Sequence of chain 1.B:
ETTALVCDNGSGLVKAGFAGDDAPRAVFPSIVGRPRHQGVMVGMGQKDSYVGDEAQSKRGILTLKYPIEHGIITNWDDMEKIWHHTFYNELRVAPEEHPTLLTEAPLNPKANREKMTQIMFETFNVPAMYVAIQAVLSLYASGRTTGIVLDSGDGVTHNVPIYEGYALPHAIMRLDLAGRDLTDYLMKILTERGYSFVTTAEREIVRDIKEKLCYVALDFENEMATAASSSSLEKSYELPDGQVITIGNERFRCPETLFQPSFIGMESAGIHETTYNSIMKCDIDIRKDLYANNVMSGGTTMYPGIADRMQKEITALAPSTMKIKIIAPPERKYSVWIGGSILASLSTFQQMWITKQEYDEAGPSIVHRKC

Binding-site contacts:
Ligand atom O2 contacts residue LEU18 of chain 1.B at 3.4 Å.
Ligand atom O5 contacts residue ARG212 of chain 1.B at 3.4 Å.
Ligand atom C22 contacts residue GLN61 of chain 1.B at 2.8 Å.
Ligand atom C19 contacts residue GLU209 of chain 1.B at 2.9 Å.
Ligand atom C13 contacts residue TYR71 of chain 1.B at 3.5 Å (hydrophobic).
Ligand atom S1 contacts residue ARG208 of chain 1.B at 3.3 Å.
Ligand atom N1 contacts residue ASP159 of chain 1.B at 3.2 Å (salt-bridge).
Ligand atom C4 contacts residue ARG212 of chain 1.B at 3.2 Å.
Ligand atom C12 contacts residue TYR71 of chain 1.B at 3.5 Å (hydrophobic).
Ligand atom C2 contacts residue ARG212 of chain 1.B at 3.4 Å.
Ligand atom C17 contacts residue GLU209 of chain 1.B at 3.4 Å.
Ligand atom C12 contacts residue PRO34 of chain 1.B at 3.4 Å (hydrophobic).
Ligand atom S1 contacts residue THR188 of chain 1.B at 3.2 Å.
Ligand atom C9 contacts residue GLN61 of chain 1.B at 2.6 Å.
Ligand atom C4 contacts residue GLU209 of chain 1.B at 3.3 Å.
Ligand atom C12 contacts residue ILE36 of chain 1.B at 3.4 Å (hydrophobic).
Ligand atom C11 contacts residue TYR71 of chain 1.B at 3.3 Å (hydrophobic).
Ligand atom C14 contacts residue PRO34 of chain 1.B at 3.5 Å (hydrophobic).
Ligand atom C17 contacts residue TYR71 of chain 1.B at 3.2 Å (hydrophobic).
Ligand atom O5 contacts residue THR188 of chain 1.B at 2.8 Å (h-bond).
Ligand atom O4 contacts residue ARG212 of chain 1.B at 3.4 Å (salt-bridge).
Ligand atom C8 contacts residue PRO34 of chain 1.B at 3.5 Å (hydrophobic).
Ligand atom C10 contacts residue GLN61 of chain 1.B at 3.2 Å.
Ligand atom C19 contacts residue TYR71 of chain 1.B at 3.2 Å (hydrophobic).
Ligand atom C18 contacts residue TYR71 of chain 1.B at 2.9 Å (hydrophobic).
Ligand atom C20 contacts residue ARG212 of chain 1.B at 3.5 Å.
Ligand atom C20 contacts residue THR188 of chain 1.B at 3.5 Å.
Ligand atom O3 contacts residue TYR71 of chain 1.B at 2.4 Å (h-bond).
Ligand atom O3 contacts residue GLU209 of chain 1.B at 3.3 Å (salt-bridge).
Ligand atom C14 contacts residue GLY17 of chain 1.B at 3.2 Å.
Ligand atom O4 contacts residue GLU209 of chain 1.B at 2.7 Å (salt-bridge).
Ligand atom C3 contacts residue ARG212 of chain 1.B at 3.1 Å.
Ligand atom C15 contacts residue LEU18 of chain 1.B at 3.5 Å (hydrophobic).
Ligand atom C7 contacts residue GLU209 of chain 1.B at 3.4 Å.
Ligand atom C8 contacts residue GLN61 of chain 1.B at 3.0 Å.
Ligand atom C9 contacts residue ILE36 of chain 1.B at 3.3 Å (hydrophobic).
Ligand atom C22 contacts residue GLU209 of chain 1.B at 3.3 Å.
Ligand atom C10 contacts residue GLU209 of chain 1.B at 3.3 Å.
Ligand atom C19 contacts residue ARG208 of chain 1.B at 3.5 Å.
Ligand atom C21 contacts residue ARG212 of chain 1.B at 2.9 Å.

This protein binds this small molecule.
Small molecule (SMILES): C/C1=C/C(=O)O[C@@H]2C[C@@H](CC[C@H](C)/C=C\C=C\CC1)O[C@@](O)([C@@H]1CSC(=O)N1)C2